A protein and the small-molecule ligand that binds it are described below.
Small molecule (SMILES): OC[C@H]1O[C@@H](O)[C@H](O)[C@@H](O)[C@@H]1O

Binding-site contacts:
Ligand atom O5 contacts residue LYS41 of chain 1.B at 4.4 Å.
Ligand atom O6 contacts residue LYS41 of chain 1.B at 3.1 Å.
Ligand atom O5 contacts residue LEU99 of chain 1.B at 4.4 Å.
Ligand atom C6 contacts residue LYS41 of chain 1.B at 4.5 Å.
Ligand atom O6 contacts residue LEU99 of chain 1.B at 3.3 Å.
Ligand atom O1 contacts residue LYS41 of chain 1.B at 4.4 Å.
Ligand atom C6 contacts residue LEU99 of chain 1.B at 2.9 Å (hydrophobic).
Ligand atom C5 contacts residue LEU99 of chain 1.B at 3.8 Å (hydrophobic).

Sequence of chain 1.B:
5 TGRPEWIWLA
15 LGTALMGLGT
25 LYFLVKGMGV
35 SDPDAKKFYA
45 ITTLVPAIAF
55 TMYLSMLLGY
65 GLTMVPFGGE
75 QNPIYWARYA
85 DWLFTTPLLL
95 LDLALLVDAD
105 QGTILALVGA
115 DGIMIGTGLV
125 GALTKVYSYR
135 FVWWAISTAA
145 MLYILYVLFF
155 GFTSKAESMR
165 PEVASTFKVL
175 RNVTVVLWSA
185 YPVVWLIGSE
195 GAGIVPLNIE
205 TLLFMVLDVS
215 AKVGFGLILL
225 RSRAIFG